Sequence of chain 33.C:
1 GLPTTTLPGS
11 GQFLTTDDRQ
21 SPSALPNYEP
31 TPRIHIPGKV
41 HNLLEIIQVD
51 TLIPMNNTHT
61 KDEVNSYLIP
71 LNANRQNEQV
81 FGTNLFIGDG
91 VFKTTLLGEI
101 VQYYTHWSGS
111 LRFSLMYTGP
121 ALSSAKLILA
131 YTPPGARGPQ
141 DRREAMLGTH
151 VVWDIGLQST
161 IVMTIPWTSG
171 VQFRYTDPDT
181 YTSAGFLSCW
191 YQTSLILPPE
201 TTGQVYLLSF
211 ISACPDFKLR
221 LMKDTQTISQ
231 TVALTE

The small molecule below binds the protein below.
Small molecule (SMILES): Cc1cc(CCCCCOc2ccc(C3=NCCO3)cc2)on1

Sequence of chain 33.A:
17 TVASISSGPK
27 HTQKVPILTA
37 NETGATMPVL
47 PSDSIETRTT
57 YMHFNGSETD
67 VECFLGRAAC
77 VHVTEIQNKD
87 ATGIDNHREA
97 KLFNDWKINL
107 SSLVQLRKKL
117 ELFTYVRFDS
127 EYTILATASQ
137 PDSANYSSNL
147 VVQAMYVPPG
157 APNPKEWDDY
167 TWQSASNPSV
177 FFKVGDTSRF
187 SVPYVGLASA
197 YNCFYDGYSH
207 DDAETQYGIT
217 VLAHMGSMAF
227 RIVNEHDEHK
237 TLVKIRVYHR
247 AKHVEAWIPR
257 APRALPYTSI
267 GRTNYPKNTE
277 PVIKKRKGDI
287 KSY

Binding-site contacts:
Ligand atom C2A contacts residue TYR152 of chain 33.A at 3.6 Å (hydrophobic).
Ligand atom C1B contacts residue ILE104 of chain 33.A at 4.0 Å (hydrophobic).
Ligand atom C5A contacts residue ALA150 of chain 33.A at 4.0 Å (hydrophobic).
Ligand atom C4C contacts residue VAL191 of chain 33.A at 3.0 Å (hydrophobic).
Ligand atom C5B contacts residue TYR128 of chain 33.A at 4.0 Å (hydrophobic).
Ligand atom N3A contacts residue TYR152 of chain 33.A at 3.5 Å.
Ligand atom C2A contacts residue PHE186 of chain 33.A at 3.3 Å (hydrophobic).
Ligand atom C5C contacts residue VAL188 of chain 33.A at 4.1 Å (hydrophobic).
Ligand atom C6B contacts residue ILE104 of chain 33.A at 3.6 Å (hydrophobic).
Ligand atom C2C contacts residue MET221 of chain 33.A at 4.0 Å (hydrophobic).
Ligand atom C5B contacts residue MET224 of chain 33.A at 3.8 Å (hydrophobic).
Ligand atom C5 contacts residue MET221 of chain 33.A at 3.6 Å (hydrophobic).
Ligand atom C5A contacts residue PHE186 of chain 33.A at 3.5 Å (hydrophobic).
Ligand atom C1B contacts residue TYR128 of chain 33.A at 3.6 Å (hydrophobic).
Ligand atom C3B contacts residue VAL188 of chain 33.A at 3.8 Å (hydrophobic).
Ligand atom C4A contacts residue PRO174 of chain 33.A at 3.1 Å (hydrophobic).
Ligand atom O1B contacts residue ILE104 of chain 33.A at 3.9 Å.
Ligand atom C2B contacts residue VAL188 of chain 33.A at 3.5 Å (hydrophobic).
Ligand atom O1A contacts residue PHE186 of chain 33.A at 3.0 Å.
Ligand atom N3A contacts residue PRO174 of chain 33.A at 3.7 Å.
Ligand atom C4B contacts residue TYR152 of chain 33.A at 3.8 Å (hydrophobic).
Ligand atom C4C contacts residue VAL188 of chain 33.A at 3.7 Å (hydrophobic).
Ligand atom C1C contacts residue TYR128 of chain 33.A at 3.9 Å (hydrophobic).
Ligand atom N3A contacts residue PHE186 of chain 33.A at 4.0 Å.
Ligand atom C3B contacts residue TYR152 of chain 33.A at 3.7 Å (hydrophobic).
Ligand atom C5A contacts residue VAL176 of chain 33.A at 3.6 Å (hydrophobic).
Ligand atom C3C contacts residue TYR128 of chain 33.A at 3.4 Å (hydrophobic).
Ligand atom C1C contacts residue LEU106 of chain 33.A at 4.0 Å (hydrophobic).
Ligand atom C4 contacts residue LEU106 of chain 33.A at 3.5 Å (hydrophobic).
Ligand atom C1B contacts residue VAL188 of chain 33.A at 3.8 Å (hydrophobic).
Ligand atom C6B contacts residue TYR128 of chain 33.A at 3.3 Å (hydrophobic).
Ligand atom C2C contacts residue TYR197 of chain 33.A at 3.7 Å (hydrophobic).
Ligand atom C5B contacts residue PHE186 of chain 33.A at 3.9 Å (hydrophobic).
Ligand atom O1 contacts residue MET221 of chain 33.A at 2.5 Å (h-bond).
Ligand atom N3A contacts residue ALA24 of chain 33.C at 3.8 Å.
Ligand atom N2 contacts residue MET221 of chain 33.A at 3.4 Å (h-bond).
Ligand atom C4B contacts residue PHE186 of chain 33.A at 3.6 Å (hydrophobic).
Ligand atom C1C contacts residue MET221 of chain 33.A at 4.0 Å (hydrophobic).
Ligand atom O1B contacts residue TYR128 of chain 33.A at 3.4 Å (h-bond).
Ligand atom C5C contacts residue VAL191 of chain 33.A at 3.8 Å (hydrophobic).